Sequence of chain 1.B:
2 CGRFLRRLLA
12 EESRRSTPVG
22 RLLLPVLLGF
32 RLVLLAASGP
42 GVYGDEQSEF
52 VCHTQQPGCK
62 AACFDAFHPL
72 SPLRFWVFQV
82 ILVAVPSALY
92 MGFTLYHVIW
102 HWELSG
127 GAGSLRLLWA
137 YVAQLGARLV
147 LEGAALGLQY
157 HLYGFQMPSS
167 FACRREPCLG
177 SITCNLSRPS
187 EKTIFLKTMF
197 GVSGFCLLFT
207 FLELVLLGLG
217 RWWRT

Sequence of chain 1.C:
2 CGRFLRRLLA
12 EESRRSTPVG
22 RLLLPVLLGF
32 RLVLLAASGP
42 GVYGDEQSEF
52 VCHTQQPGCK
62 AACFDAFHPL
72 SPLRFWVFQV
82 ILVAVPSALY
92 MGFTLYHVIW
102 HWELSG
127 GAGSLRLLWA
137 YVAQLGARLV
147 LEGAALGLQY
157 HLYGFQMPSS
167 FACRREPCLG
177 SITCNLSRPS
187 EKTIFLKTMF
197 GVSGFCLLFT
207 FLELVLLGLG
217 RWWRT

A protein and the small-molecule ligand that binds it are described below.
Small molecule (SMILES): CCCCCCCCCCC(CCCCCCCCCC)(CO[C@H]1O[C@@H](CO)[C@H](O[C@@H]2O[C@@H](CO)[C@H](O)[C@@H](O)[C@@H]2O)[C@@H](O)[C@@H]1O)CO[C@H]1O[C@@H](CO)[C@H](O[C@@H]2O[C@@H](CO)[C@H](O)[C@@H](O)[C@@H]2O)[C@@H](O)[C@H]1O

Binding-site contacts:
Ligand atom CBC contacts residue HIS157 of chain 1.C at 4.1 Å.
Ligand atom CBC contacts residue LEU154 of chain 1.C at 4.2 Å (hydrophobic).
Ligand atom OAV contacts residue THR189 of chain 1.B at 4.4 Å.
Ligand atom CCH contacts residue SER186 of chain 1.B at 4.1 Å.
Ligand atom CBJ contacts residue LEU71 of chain 1.C at 4.2 Å (hydrophobic).
Ligand atom O1 contacts residue LEU158 of chain 1.C at 3.7 Å.
Ligand atom CAZ contacts residue LEU71 of chain 1.C at 4.3 Å (hydrophobic).
Ligand atom O6 contacts residue ALA67 of chain 1.C at 4.3 Å.
Ligand atom OCB contacts residue SER186 of chain 1.B at 3.6 Å (h-bond).
Ligand atom CCQ contacts residue SER186 of chain 1.B at 4.4 Å.
Ligand atom CAX contacts residue PHE79 of chain 1.C at 3.7 Å (hydrophobic).
Ligand atom CBE contacts residue HIS157 of chain 1.C at 4.1 Å.
Ligand atom CBB contacts residue PHE79 of chain 1.C at 3.5 Å (hydrophobic).
Ligand atom OAR contacts residue ASP66 of chain 1.C at 4.1 Å.
Ligand atom CCU contacts residue SER186 of chain 1.B at 3.3 Å.
Ligand atom O6 contacts residue PHE68 of chain 1.C at 3.9 Å.
Ligand atom CBD contacts residue PHE79 of chain 1.C at 4.4 Å (hydrophobic).
Ligand atom C1 contacts residue LEU158 of chain 1.C at 4.3 Å (hydrophobic).
Ligand atom O5 contacts residue PRO70 of chain 1.C at 4.4 Å.
Ligand atom CBI contacts residue HIS157 of chain 1.C at 4.0 Å.
Ligand atom O5 contacts residue LEU158 of chain 1.C at 3.7 Å.
Ligand atom OAT contacts residue SER186 of chain 1.B at 3.8 Å.
Ligand atom CCS contacts residue SER186 of chain 1.B at 4.3 Å.
Ligand atom CBL contacts residue ILE190 of chain 1.B at 4.3 Å (hydrophobic).
Ligand atom CBA contacts residue HIS157 of chain 1.C at 4.3 Å.
Ligand atom CAX contacts residue ARG75 of chain 1.C at 4.1 Å.
Ligand atom O6 contacts residue PRO70 of chain 1.C at 4.2 Å.
Ligand atom OAR contacts residue ARG171 of chain 1.C at 4.3 Å.
Ligand atom OAV contacts residue SER186 of chain 1.B at 3.5 Å (h-bond).
Ligand atom CAZ contacts residue ILE190 of chain 1.B at 4.0 Å (hydrophobic).
Ligand atom OAT contacts residue MET163 of chain 1.B at 4.2 Å.
Ligand atom OAN contacts residue SER186 of chain 1.B at 4.4 Å.
Ligand atom C6 contacts residue LEU158 of chain 1.C at 4.1 Å (hydrophobic).
Ligand atom O3 contacts residue HIS157 of chain 1.C at 3.5 Å.
Ligand atom CCW contacts residue SER186 of chain 1.B at 3.9 Å.
Ligand atom CAB contacts residue PHE79 of chain 1.C at 4.0 Å (hydrophobic).
Ligand atom CBS contacts residue LEU158 of chain 1.C at 3.7 Å (hydrophobic).
Ligand atom CAB contacts residue THR194 of chain 1.B at 4.4 Å.
Ligand atom CAA contacts residue GLY153 of chain 1.C at 3.7 Å.
Ligand atom OAT contacts residue PRO185 of chain 1.B at 3.6 Å.